Sequence of chain 1.C:
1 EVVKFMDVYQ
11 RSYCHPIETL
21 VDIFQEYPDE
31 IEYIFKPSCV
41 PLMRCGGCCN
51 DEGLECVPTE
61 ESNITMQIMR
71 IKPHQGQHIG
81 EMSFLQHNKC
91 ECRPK

This protein binds this small molecule.
Small molecule (SMILES): CCCC[C@@H]1NC(=O)[C@H](C(C)C)NC(=O)[C@H](Cc2cnc[nH]2)NC(=O)[C@H]([C@@H](C)CC)NC(=O)[C@H](CC(=O)O)NC(=O)[C@@H]([NH3+])CSSC[C@@H]2NC(=O)[C@H](CCC(=O)NCCCC[C@@H](C(=O)N[C@H](C=O)CC(C)C)NC(=O)[C@H](CCC(=O)O)NC(=O)[C@H](Cc3ccccc3)NC2=O)NC(=O)[C@H](Cc2c[nH]c3ccccc23)NC(=O)[C@H](CCC(=O)O)NC(=O)[C@H](Cc2c[nH]c3ccccc23)NC1=O

Sequence of chain 1.B:
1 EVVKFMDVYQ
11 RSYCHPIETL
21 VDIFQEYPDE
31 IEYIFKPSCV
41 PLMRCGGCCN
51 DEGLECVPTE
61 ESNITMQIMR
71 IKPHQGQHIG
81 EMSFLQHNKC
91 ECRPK

Binding-site contacts:
Ligand atom CD2 contacts residue LEU54 of chain 1.C at 3.8 Å (hydrophobic).
Ligand atom N contacts residue NH21 of chain 1.D at 2.7 Å (h-bond).
Ligand atom CD1 contacts residue ASP51 of chain 1.C at 3.7 Å.
Ligand atom O contacts residue TYR9 of chain 1.C at 3.5 Å.
Ligand atom CZ contacts residue TYR9 of chain 1.C at 3.6 Å (hydrophobic).
Ligand atom CD2 contacts residue CYS92 of chain 1.C at 3.5 Å (hydrophobic).
Ligand atom O contacts residue NH21 of chain 1.D at 3.5 Å (h-bond).
Ligand atom N contacts residue TYR9 of chain 1.C at 2.8 Å (h-bond).
Ligand atom C contacts residue NH21 of chain 1.D at 3.2 Å.
Ligand atom O contacts residue TYR13 of chain 1.C at 3.2 Å (h-bond).
Ligand atom CA contacts residue TYR9 of chain 1.C at 3.6 Å (hydrophobic).
Ligand atom O contacts residue LEU54 of chain 1.C at 3.4 Å.
Ligand atom C contacts residue TYR13 of chain 1.C at 3.3 Å (hydrophobic).
Ligand atom CB contacts residue NH21 of chain 1.D at 3.4 Å.
Ligand atom CZ3 contacts residue PHE5 of chain 1.C at 3.6 Å (hydrophobic).
Ligand atom CA contacts residue TYR13 of chain 1.C at 3.8 Å (hydrophobic).
Ligand atom CA contacts residue TYR9 of chain 1.C at 3.7 Å (hydrophobic).
Ligand atom NE1 contacts residue ASN50 of chain 1.C at 3.2 Å (h-bond).
Ligand atom CG contacts residue TYR9 of chain 1.C at 3.8 Å (hydrophobic).
Ligand atom O contacts residue NH21 of chain 1.D at 2.2 Å (h-bond).
Ligand atom O contacts residue MET6 of chain 1.C at 3.6 Å.
Ligand atom C contacts residue TYR9 of chain 1.C at 3.7 Å (hydrophobic).
Ligand atom N contacts residue TYR13 of chain 1.C at 3.4 Å (h-bond).
Ligand atom C contacts residue ASN50 of chain 1.C at 3.8 Å.
Ligand atom O contacts residue ASN50 of chain 1.C at 2.8 Å (h-bond).
Ligand atom C contacts residue NH21 of chain 1.D at 1.3 Å.
Ligand atom CD2 contacts residue ASN50 of chain 1.C at 3.8 Å.
Ligand atom O contacts residue TYR13 of chain 1.C at 3.7 Å.
Ligand atom C contacts residue TYR13 of chain 1.C at 3.6 Å (hydrophobic).
Ligand atom N contacts residue TYR13 of chain 1.C at 3.7 Å.
Ligand atom CG1 contacts residue ASP51 of chain 1.C at 3.8 Å.
Ligand atom CA contacts residue NH21 of chain 1.D at 2.4 Å.
Ligand atom NE2 contacts residue LEU54 of chain 1.C at 3.8 Å.
Ligand atom CB contacts residue TYR9 of chain 1.C at 3.5 Å (hydrophobic).
Ligand atom O contacts residue GLN77 of chain 1.B at 3.4 Å (h-bond).
Ligand atom CA contacts residue TYR13 of chain 1.C at 3.5 Å (hydrophobic).
Ligand atom O contacts residue ASN50 of chain 1.C at 3.2 Å (h-bond).
Ligand atom CE1 contacts residue PHE5 of chain 1.C at 3.7 Å (hydrophobic).
Ligand atom CD1 contacts residue ASN50 of chain 1.C at 3.5 Å.
Ligand atom CE2 contacts residue ASN50 of chain 1.C at 3.4 Å.